Sequence of chain 1.B:
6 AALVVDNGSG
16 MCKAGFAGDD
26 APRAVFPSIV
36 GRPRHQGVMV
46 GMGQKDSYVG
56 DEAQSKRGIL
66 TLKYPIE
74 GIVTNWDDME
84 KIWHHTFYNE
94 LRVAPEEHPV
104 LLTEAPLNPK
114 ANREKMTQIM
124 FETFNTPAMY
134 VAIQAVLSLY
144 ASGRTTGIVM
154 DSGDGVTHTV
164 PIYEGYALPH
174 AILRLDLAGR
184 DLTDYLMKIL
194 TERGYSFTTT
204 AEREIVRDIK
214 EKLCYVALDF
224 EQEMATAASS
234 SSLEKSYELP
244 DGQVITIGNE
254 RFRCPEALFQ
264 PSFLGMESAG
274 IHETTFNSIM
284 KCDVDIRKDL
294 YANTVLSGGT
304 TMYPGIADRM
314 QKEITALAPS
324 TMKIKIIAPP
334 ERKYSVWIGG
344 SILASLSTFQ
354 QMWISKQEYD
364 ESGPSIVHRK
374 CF

Binding-site contacts:
Ligand atom N contacts residue GLN246 of chain 1.B at 3.9 Å.
Ligand atom CZ3 contacts residue PRO112 of chain 1.A at 3.7 Å (hydrophobic).
Ligand atom CZ2 contacts residue ILE75 of chain 1.A at 3.7 Å (hydrophobic).
Ligand atom CA contacts residue GLN246 of chain 1.B at 3.6 Å.
Ligand atom O contacts residue THR77 of chain 1.A at 3.8 Å.
Ligand atom CB contacts residue HIC73 of chain 1.A at 3.9 Å.
Ligand atom C contacts residue GLN246 of chain 1.B at 3.6 Å.
Ligand atom CB contacts residue TYR198 of chain 1.B at 3.5 Å (hydrophobic).
Ligand atom O contacts residue SER199 of chain 1.B at 2.9 Å (h-bond).
Ligand atom NE1 contacts residue ILE75 of chain 1.A at 3.9 Å.
Ligand atom O1 contacts residue GLY197 of chain 1.B at 2.8 Å (h-bond).
Ligand atom CZ3 contacts residue THR194 of chain 1.B at 3.8 Å.
Ligand atom CD2 contacts residue SER199 of chain 1.B at 3.6 Å.
Ligand atom CA contacts residue GLY197 of chain 1.B at 3.6 Å.
Ligand atom CB contacts residue GLY197 of chain 1.B at 3.5 Å.
Ligand atom CB contacts residue LEU242 of chain 1.B at 3.8 Å (hydrophobic).
Ligand atom CE3 contacts residue GLY197 of chain 1.B at 3.8 Å.
Ligand atom CE2 contacts residue SER199 of chain 1.B at 3.8 Å.
Ligand atom CG2 contacts residue GLU205 of chain 1.B at 3.4 Å.
Ligand atom CG contacts residue GLY197 of chain 1.B at 3.7 Å.
Ligand atom CG contacts residue SER199 of chain 1.B at 3.9 Å.
Ligand atom CB contacts residue GLY197 of chain 1.B at 3.3 Å.
Ligand atom CH2 contacts residue ILE75 of chain 1.A at 3.9 Å (hydrophobic).
Ligand atom O contacts residue GLN246 of chain 1.B at 2.9 Å (h-bond).
Ligand atom CE2 contacts residue ILE75 of chain 1.A at 3.5 Å (hydrophobic).
Ligand atom N contacts residue GLY197 of chain 1.B at 2.7 Å (h-bond).
Ligand atom N contacts residue GLY197 of chain 1.B at 3.6 Å (h-bond).
Ligand atom CB contacts residue GLU72 of chain 1.A at 3.5 Å.
Ligand atom CB contacts residue ILE248 of chain 1.B at 3.8 Å (hydrophobic).
Ligand atom CA contacts residue GLY197 of chain 1.B at 3.7 Å.
Ligand atom CE3 contacts residue SER199 of chain 1.B at 4.0 Å.
Ligand atom CE3 contacts residue ILE75 of chain 1.A at 3.9 Å (hydrophobic).
Ligand atom CA contacts residue SER199 of chain 1.B at 3.8 Å.
Ligand atom CD2 contacts residue ILE75 of chain 1.A at 3.6 Å (hydrophobic).
Ligand atom CH2 contacts residue LEU110 of chain 1.A at 3.9 Å (hydrophobic).
Ligand atom N contacts residue TYR198 of chain 1.B at 3.7 Å.
Ligand atom CZ2 contacts residue ARG177 of chain 1.A at 3.7 Å.
Ligand atom CD1 contacts residue ARG196 of chain 1.B at 3.8 Å.
Ligand atom C contacts residue GLY197 of chain 1.B at 3.6 Å.
Ligand atom O contacts residue TYR198 of chain 1.B at 3.3 Å.

The small molecule below binds the protein below.
Small molecule (SMILES): C[C@@H]1NC(=O)[C@H](C[C@@](C)(O)CO)NC(=O)[C@@H]2CC3=c4ccccc4=N[C@@H]3SC[C@H](NC(=O)[C@@H]([C@H](C)O)NC1=O)C(=O)N1C[C@H](O)C[C@H]1C(=O)N[C@@H](C)C(=O)N2

Sequence of chain 1.A:
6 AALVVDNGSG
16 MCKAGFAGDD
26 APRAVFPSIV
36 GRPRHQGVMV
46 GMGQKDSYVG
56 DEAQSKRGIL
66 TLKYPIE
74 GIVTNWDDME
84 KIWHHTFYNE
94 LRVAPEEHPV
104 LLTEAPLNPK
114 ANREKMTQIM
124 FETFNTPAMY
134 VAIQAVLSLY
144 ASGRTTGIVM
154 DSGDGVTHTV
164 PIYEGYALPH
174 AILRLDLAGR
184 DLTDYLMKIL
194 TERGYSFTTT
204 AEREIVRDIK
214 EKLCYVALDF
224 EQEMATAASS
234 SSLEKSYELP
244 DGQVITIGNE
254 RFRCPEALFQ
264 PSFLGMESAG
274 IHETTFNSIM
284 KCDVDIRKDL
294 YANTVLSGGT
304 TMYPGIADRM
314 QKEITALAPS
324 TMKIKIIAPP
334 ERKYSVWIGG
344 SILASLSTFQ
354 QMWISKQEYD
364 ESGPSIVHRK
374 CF